Sequence of chain 1.G:
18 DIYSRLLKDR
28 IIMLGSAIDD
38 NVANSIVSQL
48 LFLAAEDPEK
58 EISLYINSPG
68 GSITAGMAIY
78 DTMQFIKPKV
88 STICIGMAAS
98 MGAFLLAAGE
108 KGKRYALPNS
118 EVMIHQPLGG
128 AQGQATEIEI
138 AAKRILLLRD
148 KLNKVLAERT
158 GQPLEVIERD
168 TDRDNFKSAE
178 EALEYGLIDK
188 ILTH

Binding-site contacts:
Ligand atom F1 contacts residue TYR62 of chain 1.A at 3.9 Å.
Ligand atom CG contacts residue TYR112 of chain 1.A at 3.9 Å (hydrophobic).
Ligand atom O contacts residue PHE82 of chain 1.G at 3.7 Å.
Ligand atom CE2 contacts residue THR79 of chain 1.G at 3.9 Å.
Ligand atom O2 contacts residue LEU48 of chain 1.G at 3.2 Å.
Ligand atom CE contacts residue ASP26 of chain 1.A at 3.1 Å.
Ligand atom C3 contacts residue ASP26 of chain 1.A at 3.6 Å.
Ligand atom C contacts residue SER60 of chain 1.A at 3.9 Å.
Ligand atom CE contacts residue LEU189 of chain 1.A at 3.7 Å (hydrophobic).
Ligand atom F1 contacts residue VAL44 of chain 1.G at 3.6 Å.
Ligand atom CD1 contacts residue LEU48 of chain 1.G at 3.9 Å (hydrophobic).
Ligand atom O contacts residue SER60 of chain 1.A at 3.2 Å (h-bond).
Ligand atom C4 contacts residue ASP26 of chain 1.A at 3.9 Å.
Ligand atom N contacts residue TYR62 of chain 1.A at 3.2 Å (h-bond).
Ligand atom CE1 contacts residue LEU48 of chain 1.G at 3.9 Å (hydrophobic).
Ligand atom F2 contacts residue ASP78 of chain 1.G at 3.8 Å.
Ligand atom CD1 contacts residue TYR62 of chain 1.A at 3.8 Å (hydrophobic).
Ligand atom C contacts residue TYR62 of chain 1.A at 3.8 Å (hydrophobic).
Ligand atom CE2 contacts residue LEU114 of chain 1.A at 3.8 Å (hydrophobic).
Ligand atom CB contacts residue ILE90 of chain 1.A at 3.9 Å (hydrophobic).
Ligand atom CE contacts residue ILE28 of chain 1.A at 3.8 Å (hydrophobic).
Ligand atom F2 contacts residue LEU114 of chain 1.A at 3.8 Å.
Ligand atom C7 contacts residue LEU48 of chain 1.G at 3.8 Å (hydrophobic).
Ligand atom O contacts residue TYR62 of chain 1.A at 2.7 Å (h-bond).
Ligand atom C4 contacts residue ARG22 of chain 1.A at 3.9 Å.
Ligand atom O contacts residue TYR112 of chain 1.A at 3.8 Å.
Ligand atom CZ contacts residue LEU114 of chain 1.A at 3.4 Å (hydrophobic).
Ligand atom F2 contacts residue THR79 of chain 1.G at 3.4 Å.
Ligand atom CA contacts residue PHE82 of chain 1.G at 4.0 Å (hydrophobic).
Ligand atom C9 contacts residue LEU48 of chain 1.G at 3.8 Å (hydrophobic).
Ligand atom F2 contacts residue PHE82 of chain 1.G at 3.3 Å.
Ligand atom CD contacts residue TYR112 of chain 1.A at 3.5 Å (hydrophobic).
Ligand atom F1 contacts residue ILE92 of chain 1.A at 3.2 Å.
Ligand atom CD2 contacts residue PHE82 of chain 1.G at 3.7 Å (hydrophobic).
Ligand atom C contacts residue PHE82 of chain 1.G at 3.9 Å (hydrophobic).
Ligand atom C5 contacts residue PHE49 of chain 1.G at 3.7 Å (hydrophobic).
Ligand atom C6 contacts residue PHE49 of chain 1.G at 4.0 Å (hydrophobic).
Ligand atom CD contacts residue ILE28 of chain 1.A at 3.6 Å (hydrophobic).
Ligand atom CB contacts residue TYR62 of chain 1.A at 3.7 Å (hydrophobic).
Ligand atom CZ contacts residue THR79 of chain 1.G at 3.6 Å.

This small molecule binds to this protein.
Small molecule (SMILES): C[C@@H]1C[C@H]2C(=O)OC[C@H](NC(=O)[C@H](Cc3cc(F)cc(F)c3)NC(=O)CCC3CCCCC3)C(=O)N3CCC[C@H]3C(=O)N3CCCC[C@H]3C(=O)N[C@@H](C)C(=O)N2C1

Sequence of chain 1.A:
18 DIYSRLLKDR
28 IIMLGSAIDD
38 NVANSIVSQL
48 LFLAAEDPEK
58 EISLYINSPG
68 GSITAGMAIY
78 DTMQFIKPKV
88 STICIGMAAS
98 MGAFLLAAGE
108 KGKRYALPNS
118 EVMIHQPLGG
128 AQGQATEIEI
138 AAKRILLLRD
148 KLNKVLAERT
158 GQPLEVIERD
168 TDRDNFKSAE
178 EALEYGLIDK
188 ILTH